A small-molecule ligand and the protein it binds are described below.
Small molecule (SMILES): CC1(C)CCC(c2ccc(Cl)cc2)=C(CN2CCN(c3ccc(C(=O)NS(=O)(=O)c4ccc(N[C@H](CCN5CCOCC5)CSc5ccccc5)c(S(=O)(=O)C(F)(F)F)c4)cc3)CC2)C1

Binding-site contacts:
Ligand atom C15 contacts residue PHE153 of chain 1.C at 3.7 Å (hydrophobic).
Ligand atom CL6 contacts residue PHE112 of chain 1.C at 3.1 Å.
Ligand atom C38 contacts residue TYR202 of chain 1.C at 3.5 Å (hydrophobic).
Ligand atom F61 contacts residue TYR202 of chain 1.C at 3.5 Å.
Ligand atom S62 contacts residue ARG107 of chain 1.C at 3.5 Å (salt-bridge).
Ligand atom C28 contacts residue VAL133 of chain 1.C at 3.7 Å (hydrophobic).
Ligand atom O56 contacts residue ASN143 of chain 1.C at 3.7 Å.
Ligand atom O55 contacts residue VAL148 of chain 1.C at 3.6 Å.
Ligand atom F61 contacts residue LEU201 of chain 1.C at 3.8 Å.
Ligand atom S62 contacts residue GLU103 of chain 1.C at 3.4 Å.
Ligand atom C3 contacts residue VAL148 of chain 1.C at 3.7 Å (hydrophobic).
Ligand atom C37 contacts residue GLU103 of chain 1.C at 3.7 Å.
Ligand atom CL6 contacts residue PHE153 of chain 1.C at 3.8 Å.
Ligand atom C8 contacts residue TYR108 of chain 1.C at 3.4 Å (hydrophobic).
Ligand atom O55 contacts residue TRP144 of chain 1.C at 3.6 Å (h-bond).
Ligand atom F59 contacts residue PHE198 of chain 1.C at 3.0 Å.
Ligand atom F60 contacts residue TRP144 of chain 1.C at 3.8 Å.
Ligand atom O56 contacts residue GLY145 of chain 1.C at 3.4 Å (h-bond).
Ligand atom N50 contacts residue GLU103 of chain 1.C at 3.1 Å (salt-bridge).
Ligand atom C40 contacts residue GLU136 of chain 1.C at 3.5 Å.
Ligand atom C44 contacts residue GLU103 of chain 1.C at 3.0 Å.
Ligand atom C35 contacts residue GLU103 of chain 1.C at 3.3 Å.
Ligand atom F59 contacts residue TYR202 of chain 1.C at 3.6 Å.
Ligand atom C3 contacts residue PHE104 of chain 1.C at 3.8 Å (hydrophobic).
Ligand atom C1 contacts residue PHE104 of chain 1.C at 3.6 Å (hydrophobic).
Ligand atom N52 contacts residue GLY145 of chain 1.C at 3.5 Å.
Ligand atom C14 contacts residue LEU115 of chain 1.C at 3.7 Å (hydrophobic).
Ligand atom C1 contacts residue GLY145 of chain 1.C at 3.5 Å.
Ligand atom F60 contacts residue LEU201 of chain 1.C at 3.6 Å.
Ligand atom C15 contacts residue ALA149 of chain 1.C at 3.2 Å (hydrophobic).
Ligand atom C43 contacts residue TYR202 of chain 1.C at 3.8 Å (hydrophobic).
Ligand atom C43 contacts residue GLU103 of chain 1.C at 3.7 Å.
Ligand atom C36 contacts residue TYR202 of chain 1.C at 3.2 Å (hydrophobic).
Ligand atom C16 contacts residue GLY145 of chain 1.C at 3.6 Å.
Ligand atom C36 contacts residue GLU103 of chain 1.C at 3.7 Å.
Ligand atom O54 contacts residue TYR202 of chain 1.C at 3.5 Å.
Ligand atom O55 contacts residue GLY145 of chain 1.C at 3.7 Å.
Ligand atom N52 contacts residue ASN143 of chain 1.C at 3.5 Å (h-bond).
Ligand atom O55 contacts residue PHE198 of chain 1.C at 3.5 Å.
Ligand atom C6 contacts residue TYR108 of chain 1.C at 3.5 Å (hydrophobic).

Sequence of chain 1.C:
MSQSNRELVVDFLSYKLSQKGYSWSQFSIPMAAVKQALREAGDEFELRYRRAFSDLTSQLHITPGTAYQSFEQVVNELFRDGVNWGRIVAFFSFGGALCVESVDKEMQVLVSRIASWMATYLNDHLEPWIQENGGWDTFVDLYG